Binding-site contacts:
Ligand atom C04 contacts residue ILE306 of chain 1.A at 4.1 Å (hydrophobic).
Ligand atom C12 contacts residue U1H1 of chain 1.G at 3.9 Å.
Ligand atom C12 contacts residue DMS1 of chain 1.E at 4.2 Å.
Ligand atom C11 contacts residue DMS1 of chain 1.E at 3.8 Å.
Ligand atom F09 contacts residue ILE393 of chain 1.A at 3.9 Å.
Ligand atom C02 contacts residue ASP124 of chain 1.A at 3.3 Å.
Ligand atom F09 contacts residue GLY169 of chain 1.A at 3.8 Å.
Ligand atom F10 contacts residue GLY169 of chain 1.A at 4.4 Å.
Ligand atom C05 contacts residue PHE283 of chain 1.A at 4.0 Å (hydrophobic).
Ligand atom C03 contacts residue ASP308 of chain 1.A at 3.5 Å.
Ligand atom C07 contacts residue ILE391 of chain 1.A at 4.2 Å (hydrophobic).
Ligand atom N01 contacts residue U1H1 of chain 1.G at 2.8 Å (h-bond).
Ligand atom C04 contacts residue ASP308 of chain 1.A at 3.2 Å.
Ligand atom C04 contacts residue GLY126 of chain 1.A at 3.3 Å.
Ligand atom N01 contacts residue GLY126 of chain 1.A at 3.8 Å.
Ligand atom C07 contacts residue ILE393 of chain 1.A at 4.3 Å (hydrophobic).
Ligand atom C05 contacts residue ILE306 of chain 1.A at 3.8 Å (hydrophobic).
Ligand atom C02 contacts residue TYR168 of chain 1.A at 4.2 Å (hydrophobic).
Ligand atom F08 contacts residue ILE391 of chain 1.A at 3.0 Å.
Ligand atom N01 contacts residue GLY310 of chain 1.A at 3.9 Å.
Ligand atom C03 contacts residue U1H1 of chain 1.G at 4.0 Å.
Ligand atom F09 contacts residue ILE391 of chain 1.A at 4.4 Å.
Ligand atom N01 contacts residue ASP308 of chain 1.A at 2.8 Å (salt-bridge).
Ligand atom F09 contacts residue DMS1 of chain 1.E at 4.0 Å.
Ligand atom C02 contacts residue U1H1 of chain 1.G at 3.3 Å.
Ligand atom C02 contacts residue SER127 of chain 1.A at 4.1 Å.
Ligand atom C05 contacts residue GLY126 of chain 1.A at 4.3 Å.
Ligand atom C03 contacts residue GLY126 of chain 1.A at 3.6 Å.
Ligand atom C02 contacts residue GLY126 of chain 1.A at 3.3 Å.
Ligand atom C12 contacts residue GLY169 of chain 1.A at 3.6 Å.
Ligand atom C04 contacts residue PHE283 of chain 1.A at 4.0 Å (hydrophobic).
Ligand atom F08 contacts residue ILE393 of chain 1.A at 3.8 Å.
Ligand atom C05 contacts residue ASP308 of chain 1.A at 4.0 Å.
Ligand atom F08 contacts residue ILE389 of chain 1.A at 4.4 Å.
Ligand atom N01 contacts residue THR311 of chain 1.A at 3.8 Å.
Ligand atom C02 contacts residue ASP308 of chain 1.A at 3.6 Å.
Ligand atom F09 contacts residue ILE389 of chain 1.A at 3.6 Å.
Ligand atom C11 contacts residue GLY169 of chain 1.A at 3.2 Å.
Ligand atom N01 contacts residue ASP124 of chain 1.A at 2.7 Å (salt-bridge).
Ligand atom F08 contacts residue ILE306 of chain 1.A at 4.4 Å.

Sequence of chain 1.A:
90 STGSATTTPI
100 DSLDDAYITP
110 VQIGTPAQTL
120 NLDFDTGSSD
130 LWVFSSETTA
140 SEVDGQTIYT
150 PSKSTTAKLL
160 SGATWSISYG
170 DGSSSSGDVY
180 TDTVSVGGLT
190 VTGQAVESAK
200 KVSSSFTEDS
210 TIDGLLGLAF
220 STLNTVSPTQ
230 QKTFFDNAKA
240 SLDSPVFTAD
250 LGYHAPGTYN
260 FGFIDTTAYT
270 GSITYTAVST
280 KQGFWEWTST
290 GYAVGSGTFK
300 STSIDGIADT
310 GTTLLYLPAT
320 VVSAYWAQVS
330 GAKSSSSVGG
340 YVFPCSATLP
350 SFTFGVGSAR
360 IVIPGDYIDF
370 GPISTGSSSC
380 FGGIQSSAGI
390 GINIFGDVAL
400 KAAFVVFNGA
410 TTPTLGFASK

This protein binds this small molecule.
Small molecule (SMILES): NCc1ccc(C(F)(F)F)cc1